Sequence of chain 1.A:
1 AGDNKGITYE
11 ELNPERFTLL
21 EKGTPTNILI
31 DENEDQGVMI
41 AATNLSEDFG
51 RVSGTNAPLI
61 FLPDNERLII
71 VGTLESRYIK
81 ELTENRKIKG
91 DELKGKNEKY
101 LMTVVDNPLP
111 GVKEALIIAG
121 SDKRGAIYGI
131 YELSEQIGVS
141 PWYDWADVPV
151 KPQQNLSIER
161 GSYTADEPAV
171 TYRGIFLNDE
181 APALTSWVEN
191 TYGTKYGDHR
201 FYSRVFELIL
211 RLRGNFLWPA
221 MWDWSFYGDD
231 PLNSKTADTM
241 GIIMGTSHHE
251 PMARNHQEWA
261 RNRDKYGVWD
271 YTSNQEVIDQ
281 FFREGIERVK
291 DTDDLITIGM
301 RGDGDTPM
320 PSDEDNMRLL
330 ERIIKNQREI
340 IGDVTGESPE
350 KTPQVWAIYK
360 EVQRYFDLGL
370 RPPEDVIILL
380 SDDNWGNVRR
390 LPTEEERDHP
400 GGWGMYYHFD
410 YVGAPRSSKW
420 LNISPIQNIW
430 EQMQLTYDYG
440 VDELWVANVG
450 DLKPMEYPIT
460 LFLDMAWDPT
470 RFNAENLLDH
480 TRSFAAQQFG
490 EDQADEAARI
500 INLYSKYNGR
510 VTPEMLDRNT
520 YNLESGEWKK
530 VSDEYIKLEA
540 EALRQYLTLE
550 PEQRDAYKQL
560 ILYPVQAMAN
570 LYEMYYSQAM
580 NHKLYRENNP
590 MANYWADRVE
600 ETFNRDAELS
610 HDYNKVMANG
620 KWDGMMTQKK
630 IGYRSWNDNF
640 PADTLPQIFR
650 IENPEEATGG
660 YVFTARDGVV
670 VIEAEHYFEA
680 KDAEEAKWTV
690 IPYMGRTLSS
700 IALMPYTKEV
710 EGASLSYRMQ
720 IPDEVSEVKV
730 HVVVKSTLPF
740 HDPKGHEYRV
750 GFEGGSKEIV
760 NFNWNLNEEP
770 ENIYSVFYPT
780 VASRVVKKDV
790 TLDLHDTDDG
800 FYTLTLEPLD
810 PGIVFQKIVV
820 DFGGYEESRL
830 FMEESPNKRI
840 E

Sequence of chain 2.A:
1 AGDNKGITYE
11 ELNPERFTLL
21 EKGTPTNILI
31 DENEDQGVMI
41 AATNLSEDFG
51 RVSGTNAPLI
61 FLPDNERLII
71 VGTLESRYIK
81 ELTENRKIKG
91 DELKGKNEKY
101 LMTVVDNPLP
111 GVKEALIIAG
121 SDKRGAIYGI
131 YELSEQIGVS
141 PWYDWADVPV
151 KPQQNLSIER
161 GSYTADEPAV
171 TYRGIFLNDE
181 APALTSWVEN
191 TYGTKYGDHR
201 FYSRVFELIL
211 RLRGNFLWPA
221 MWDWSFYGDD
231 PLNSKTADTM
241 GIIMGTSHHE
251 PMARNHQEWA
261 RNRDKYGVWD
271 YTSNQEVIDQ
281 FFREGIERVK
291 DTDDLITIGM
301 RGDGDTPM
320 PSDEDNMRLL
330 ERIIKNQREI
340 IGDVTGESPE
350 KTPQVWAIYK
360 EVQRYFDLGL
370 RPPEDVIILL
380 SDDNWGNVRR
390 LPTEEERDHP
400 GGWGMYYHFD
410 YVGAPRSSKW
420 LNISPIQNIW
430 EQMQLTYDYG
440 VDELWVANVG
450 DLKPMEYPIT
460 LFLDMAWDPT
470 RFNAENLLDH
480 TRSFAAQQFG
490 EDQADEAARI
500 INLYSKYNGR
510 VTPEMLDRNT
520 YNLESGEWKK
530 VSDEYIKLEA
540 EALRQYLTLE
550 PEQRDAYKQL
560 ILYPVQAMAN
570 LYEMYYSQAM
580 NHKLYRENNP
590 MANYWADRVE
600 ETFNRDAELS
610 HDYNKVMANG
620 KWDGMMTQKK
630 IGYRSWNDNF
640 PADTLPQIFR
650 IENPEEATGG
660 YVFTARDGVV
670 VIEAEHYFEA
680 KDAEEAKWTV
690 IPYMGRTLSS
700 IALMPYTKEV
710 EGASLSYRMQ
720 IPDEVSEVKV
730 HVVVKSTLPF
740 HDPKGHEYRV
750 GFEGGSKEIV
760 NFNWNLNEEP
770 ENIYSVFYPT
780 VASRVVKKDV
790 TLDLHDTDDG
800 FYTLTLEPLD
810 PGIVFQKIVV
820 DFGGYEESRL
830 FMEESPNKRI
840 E

Binding-site contacts:
Ligand atom C1 contacts residue ASP223 of chain 2.A at 3.6 Å.
Ligand atom O2 contacts residue VAL411 of chain 2.A at 3.7 Å.
Ligand atom O2 contacts residue ASP305 of chain 2.A at 2.7 Å (salt-bridge).
Ligand atom O3 contacts residue GLN257 of chain 2.A at 4.1 Å.
Ligand atom C4 contacts residue TRP222 of chain 2.A at 4.0 Å (hydrophobic).
Ligand atom O5 contacts residue TRP222 of chain 2.A at 3.7 Å.
Ligand atom C3 contacts residue ASP223 of chain 2.A at 3.5 Å.
Ligand atom C5 contacts residue TRP635 of chain 2.A at 3.8 Å (hydrophobic).
Ligand atom O3 contacts residue TRP635 of chain 2.A at 4.1 Å.
Ligand atom C2 contacts residue VAL411 of chain 2.A at 3.2 Å (hydrophobic).
Ligand atom O3 contacts residue VAL411 of chain 2.A at 3.4 Å (h-bond).
Ligand atom O5 contacts residue TRP635 of chain 2.A at 3.7 Å.
Ligand atom C3 contacts residue VAL411 of chain 2.A at 3.7 Å (hydrophobic).
Ligand atom O3 contacts residue ASP305 of chain 2.A at 3.7 Å.
Ligand atom C5 contacts residue GLY412 of chain 2.A at 4.1 Å.
Ligand atom O1 contacts residue ASP223 of chain 2.A at 3.4 Å (salt-bridge).
Ligand atom O4 contacts residue TRP635 of chain 2.A at 3.7 Å.
Ligand atom C2 contacts residue ASP305 of chain 2.A at 3.8 Å.
Ligand atom O5 contacts residue ALA413 of chain 2.A at 3.6 Å.
Ligand atom O2 contacts residue ALA413 of chain 2.A at 3.2 Å.
Ligand atom O5 contacts residue ASP223 of chain 2.A at 4.1 Å.
Ligand atom O5 contacts residue GLY412 of chain 2.A at 3.9 Å.
Ligand atom O3 contacts residue TRP222 of chain 2.A at 3.0 Å (h-bond).
Ligand atom C2 contacts residue ASP223 of chain 2.A at 2.8 Å.
Ligand atom O3 contacts residue TYR410 of chain 2.A at 3.1 Å (h-bond).
Ligand atom C3 contacts residue TRP222 of chain 2.A at 4.1 Å (hydrophobic).
Ligand atom C1 contacts residue TRP222 of chain 2.A at 3.9 Å (hydrophobic).
Ligand atom C5 contacts residue TRP222 of chain 2.A at 3.5 Å (hydrophobic).
Ligand atom O4 contacts residue VAL411 of chain 2.A at 4.1 Å.
Ligand atom C1 contacts residue TYR773 of chain 1.A at 3.6 Å (hydrophobic).
Ligand atom O2 contacts residue ASP223 of chain 2.A at 2.5 Å (salt-bridge).
Ligand atom C5 contacts residue ALA413 of chain 2.A at 3.6 Å (hydrophobic).
Ligand atom O2 contacts residue TYR773 of chain 1.A at 3.6 Å.
Ligand atom C2 contacts residue TYR773 of chain 1.A at 3.9 Å (hydrophobic).
Ligand atom C5 contacts residue TYR773 of chain 1.A at 4.0 Å (hydrophobic).
Ligand atom C3 contacts residue ASP305 of chain 2.A at 3.8 Å.
Ligand atom C4 contacts residue GLY412 of chain 2.A at 4.1 Å.
Ligand atom O3 contacts residue ASP223 of chain 2.A at 3.0 Å (salt-bridge).
Ligand atom C4 contacts residue TYR773 of chain 1.A at 3.8 Å (hydrophobic).
Ligand atom C4 contacts residue VAL411 of chain 2.A at 4.0 Å (hydrophobic).

The protein below binds the small molecule below.
Small molecule (SMILES): O[C@@H]1[C@@H](O)[C@H](O[C@@H]2CO[C@@H](O[C@@H]3CO[C@@H](O[C@@H]4CO[C@@H](O[C@@H]5CO[C@@H](O)[C@H](O)[C@H]5O)[C@H](O)[C@H]4O)[C@H](O)[C@H]3O)[C@H](O)[C@H]2O)OC[C@H]1O